Binding-site contacts:
Ligand atom C19 contacts residue PHE284 of chain 1.A at 3.6 Å (hydrophobic).
Ligand atom C15 contacts residue PHE221 of chain 1.A at 3.5 Å (hydrophobic).
Ligand atom C19 contacts residue PHE193 of chain 1.A at 3.6 Å (hydrophobic).
Ligand atom C03 contacts residue ILE349 of chain 1.A at 3.9 Å (hydrophobic).
Ligand atom C16 contacts residue PHE221 of chain 1.A at 3.5 Å (hydrophobic).
Ligand atom C40 contacts residue HEM1 of chain 1.B at 3.8 Å.
Ligand atom C04 contacts residue ILE349 of chain 1.A at 3.0 Å (hydrophobic).
Ligand atom C06 contacts residue PHE284 of chain 1.A at 3.6 Å (hydrophobic).
Ligand atom O21 contacts residue ILE100 of chain 1.A at 3.9 Å.
Ligand atom C13 contacts residue PHE284 of chain 1.A at 3.7 Å (hydrophobic).
Ligand atom C40 contacts residue ARG85 of chain 1.A at 3.8 Å.
Ligand atom C18 contacts residue PHE193 of chain 1.A at 3.5 Å (hydrophobic).
Ligand atom O07 contacts residue PHE193 of chain 1.A at 3.5 Å (h-bond).
Ligand atom N22 contacts residue SER99 of chain 1.A at 3.0 Å (h-bond).
Ligand atom C29 contacts residue THR289 of chain 1.A at 3.3 Å.
Ligand atom O07 contacts residue PHE284 of chain 1.A at 3.1 Å.
Ligand atom C26 contacts residue HEM1 of chain 1.B at 3.0 Å.
Ligand atom C20 contacts residue SER99 of chain 1.A at 3.3 Å.
Ligand atom C20 contacts residue ILE281 of chain 1.A at 3.9 Å (hydrophobic).
Ligand atom C24 contacts residue ALA285 of chain 1.A at 3.4 Å (hydrophobic).
Ligand atom C39 contacts residue ARG85 of chain 1.A at 3.8 Å.
Ligand atom C28 contacts residue HEM1 of chain 1.B at 3.1 Å.
Ligand atom C30 contacts residue THR289 of chain 1.A at 3.7 Å.
Ligand atom C15 contacts residue PHE284 of chain 1.A at 3.7 Å (hydrophobic).
Ligand atom O21 contacts residue SER99 of chain 1.A at 2.9 Å (h-bond).
Ligand atom C04 contacts residue ALA350 of chain 1.A at 3.7 Å (hydrophobic).
Ligand atom N22 contacts residue ILE281 of chain 1.A at 3.9 Å.
Ligand atom C18 contacts residue PHE284 of chain 1.A at 3.5 Å (hydrophobic).
Ligand atom C17 contacts residue PHE284 of chain 1.A at 3.7 Å (hydrophobic).
Ligand atom S11 contacts residue PHE88 of chain 1.A at 3.6 Å.
Ligand atom C39 contacts residue HEM1 of chain 1.B at 3.2 Å.
Ligand atom O07 contacts residue LEU462 of chain 1.A at 3.8 Å.
Ligand atom C26 contacts residue ALA285 of chain 1.A at 3.4 Å (hydrophobic).
Ligand atom C17 contacts residue PHE193 of chain 1.A at 3.6 Å (hydrophobic).
Ligand atom N08 contacts residue PHE284 of chain 1.A at 3.8 Å.
Ligand atom C14 contacts residue PHE284 of chain 1.A at 3.6 Å (hydrophobic).
Ligand atom N27 contacts residue HEM1 of chain 1.B at 2.3 Å.
Ligand atom C25 contacts residue ALA285 of chain 1.A at 3.4 Å (hydrophobic).
Ligand atom C10 contacts residue PHE193 of chain 1.A at 3.4 Å (hydrophobic).
Ligand atom O21 contacts residue ILE281 of chain 1.A at 3.1 Å.

A protein and the small-molecule ligand that binds it are described below.
Small molecule (SMILES): CC(C)(C)OC(=O)N[C@@H](CS[C@@H](Cc1ccccc1)C(=O)NCCc1cccnc1)Cc1c[nH]c2ccccc12

Sequence of chain 1.A:
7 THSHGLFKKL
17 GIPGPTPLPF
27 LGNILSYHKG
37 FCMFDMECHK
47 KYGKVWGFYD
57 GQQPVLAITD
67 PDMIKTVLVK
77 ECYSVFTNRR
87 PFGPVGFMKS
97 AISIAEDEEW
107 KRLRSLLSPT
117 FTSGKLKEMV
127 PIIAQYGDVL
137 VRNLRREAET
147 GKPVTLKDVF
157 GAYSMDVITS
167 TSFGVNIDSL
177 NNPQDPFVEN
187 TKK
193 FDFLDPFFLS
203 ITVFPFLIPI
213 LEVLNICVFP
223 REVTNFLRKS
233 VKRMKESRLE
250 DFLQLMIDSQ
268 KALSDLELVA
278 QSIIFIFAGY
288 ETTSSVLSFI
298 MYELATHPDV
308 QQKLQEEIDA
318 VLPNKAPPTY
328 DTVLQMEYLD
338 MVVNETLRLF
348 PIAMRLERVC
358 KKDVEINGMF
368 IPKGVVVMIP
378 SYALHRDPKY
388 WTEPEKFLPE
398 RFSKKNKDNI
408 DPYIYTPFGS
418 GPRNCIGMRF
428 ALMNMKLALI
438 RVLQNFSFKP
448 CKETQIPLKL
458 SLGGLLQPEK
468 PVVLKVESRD